A protein and the small-molecule ligand that binds it are described below.
Small molecule (SMILES): CC1=C(/C=C/C(C)=C/C=C/C(C)=C/C=O)C(C)(C)CCC1

Sequence of chain 2.B:
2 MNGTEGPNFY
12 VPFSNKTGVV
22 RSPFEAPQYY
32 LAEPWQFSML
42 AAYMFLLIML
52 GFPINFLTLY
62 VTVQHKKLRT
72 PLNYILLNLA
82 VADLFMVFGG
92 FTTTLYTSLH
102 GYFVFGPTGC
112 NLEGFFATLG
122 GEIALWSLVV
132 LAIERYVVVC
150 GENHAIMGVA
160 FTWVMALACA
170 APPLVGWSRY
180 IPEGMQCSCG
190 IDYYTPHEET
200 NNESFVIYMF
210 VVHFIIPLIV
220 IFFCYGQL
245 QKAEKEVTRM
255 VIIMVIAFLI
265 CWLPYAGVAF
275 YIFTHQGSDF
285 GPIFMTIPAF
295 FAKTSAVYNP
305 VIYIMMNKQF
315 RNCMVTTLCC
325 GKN

Binding-site contacts:
Ligand atom C4 contacts residue TRP266 of chain 2.B at 3.5 Å (hydrophobic).
Ligand atom C13 contacts residue LYS297 of chain 2.B at 3.6 Å.
Ligand atom C11 contacts residue THR119 of chain 2.B at 3.3 Å.
Ligand atom C14 contacts residue GLU114 of chain 2.B at 3.3 Å.
Ligand atom C16 contacts residue HIS212 of chain 2.B at 3.6 Å.
Ligand atom C15 contacts residue ALA118 of chain 2.B at 3.9 Å (hydrophobic).
Ligand atom C12 contacts residue ALA118 of chain 2.B at 3.6 Å (hydrophobic).
Ligand atom C16 contacts residue MET208 of chain 2.B at 3.6 Å (hydrophobic).
Ligand atom C20 contacts residue ALA293 of chain 2.B at 3.6 Å (hydrophobic).
Ligand atom C16 contacts residue GLU123 of chain 2.B at 3.3 Å.
Ligand atom C15 contacts residue LYS297 of chain 2.B at 1.4 Å.
Ligand atom C13 contacts residue CYS188 of chain 2.B at 3.8 Å (hydrophobic).
Ligand atom C8 contacts residue TRP266 of chain 2.B at 3.7 Å (hydrophobic).
Ligand atom C11 contacts residue GLY115 of chain 2.B at 4.0 Å.
Ligand atom C13 contacts residue ALA118 of chain 2.B at 3.7 Å (hydrophobic).
Ligand atom C18 contacts residue TRP266 of chain 2.B at 3.7 Å (hydrophobic).
Ligand atom C11 contacts residue CYS188 of chain 2.B at 3.7 Å (hydrophobic).
Ligand atom C10 contacts residue TRP266 of chain 2.B at 4.0 Å (hydrophobic).
Ligand atom C14 contacts residue LYS297 of chain 2.B at 2.5 Å.
Ligand atom C2 contacts residue PHE213 of chain 2.B at 3.5 Å (hydrophobic).
Ligand atom C14 contacts residue CYS188 of chain 2.B at 3.9 Å (hydrophobic).
Ligand atom C20 contacts residue LYS297 of chain 2.B at 3.9 Å.
Ligand atom C12 contacts residue CYS188 of chain 2.B at 3.0 Å (hydrophobic).
Ligand atom C6 contacts residue GLU123 of chain 2.B at 3.7 Å.
Ligand atom C4 contacts residue PHE262 of chain 2.B at 3.7 Å (hydrophobic).
Ligand atom C10 contacts residue TYR269 of chain 2.B at 3.7 Å (hydrophobic).
Ligand atom C5 contacts residue TRP266 of chain 2.B at 3.7 Å (hydrophobic).
Ligand atom C5 contacts residue GLU123 of chain 2.B at 3.7 Å.
Ligand atom C9 contacts residue TYR269 of chain 2.B at 3.8 Å (hydrophobic).
Ligand atom C8 contacts residue TYR269 of chain 2.B at 3.6 Å (hydrophobic).
Ligand atom C15 contacts residue GLU114 of chain 2.B at 3.6 Å.
Ligand atom C10 contacts residue THR119 of chain 2.B at 3.7 Å.
Ligand atom C11 contacts residue ALA118 of chain 2.B at 4.0 Å (hydrophobic).
Ligand atom C14 contacts residue ALA118 of chain 2.B at 3.6 Å (hydrophobic).
Ligand atom C18 contacts residue GLU123 of chain 2.B at 3.8 Å.
Ligand atom C19 contacts residue ILE190 of chain 2.B at 4.0 Å (hydrophobic).
Ligand atom C9 contacts residue THR119 of chain 2.B at 3.7 Å.
Ligand atom C19 contacts residue THR119 of chain 2.B at 3.3 Å.
Ligand atom C3 contacts residue PHE213 of chain 2.B at 3.6 Å (hydrophobic).
Ligand atom C18 contacts residue GLY122 of chain 2.B at 3.5 Å.